Binding-site contacts:
Ligand atom C3 contacts residue ASN130 of chain 1.B at 3.8 Å.
Ligand atom O5 contacts residue ASN130 of chain 1.B at 2.4 Å (h-bond).
Ligand atom C8 contacts residue ASN130 of chain 1.B at 3.6 Å.
Ligand atom C7 contacts residue ASN130 of chain 1.B at 3.4 Å.
Ligand atom O7 contacts residue ASN130 of chain 1.B at 4.3 Å.
Ligand atom N2 contacts residue ASN130 of chain 1.B at 2.8 Å (h-bond).
Ligand atom C2 contacts residue ASN130 of chain 1.B at 2.4 Å.
Ligand atom O5 contacts residue GLN167 of chain 1.B at 2.8 Å (h-bond).
Ligand atom C6 contacts residue GLN167 of chain 1.B at 3.4 Å.
Ligand atom C1 contacts residue ASN130 of chain 1.B at 1.4 Å.
Ligand atom C5 contacts residue GLN167 of chain 1.B at 3.6 Å.
Ligand atom O6 contacts residue GLN167 of chain 1.B at 2.8 Å (h-bond).
Ligand atom C4 contacts residue ASN130 of chain 1.B at 4.2 Å.
Ligand atom C1 contacts residue GLN167 of chain 1.B at 3.1 Å.
Ligand atom C5 contacts residue ASN130 of chain 1.B at 3.7 Å.

A small-molecule ligand and the protein it binds are described below.
Small molecule (SMILES): CC(=O)N[C@@H]1[C@@H](O)[C@H](O)[C@@H](CO)O[C@H]1O

Sequence of chain 1.B:
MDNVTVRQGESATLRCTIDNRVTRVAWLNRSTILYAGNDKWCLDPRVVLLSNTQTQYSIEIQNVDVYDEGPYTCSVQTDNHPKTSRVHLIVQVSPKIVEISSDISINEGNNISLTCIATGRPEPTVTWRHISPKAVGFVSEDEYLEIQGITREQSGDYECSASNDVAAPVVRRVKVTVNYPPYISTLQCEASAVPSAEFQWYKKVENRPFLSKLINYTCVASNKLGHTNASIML